Sequence of chain 2.A:
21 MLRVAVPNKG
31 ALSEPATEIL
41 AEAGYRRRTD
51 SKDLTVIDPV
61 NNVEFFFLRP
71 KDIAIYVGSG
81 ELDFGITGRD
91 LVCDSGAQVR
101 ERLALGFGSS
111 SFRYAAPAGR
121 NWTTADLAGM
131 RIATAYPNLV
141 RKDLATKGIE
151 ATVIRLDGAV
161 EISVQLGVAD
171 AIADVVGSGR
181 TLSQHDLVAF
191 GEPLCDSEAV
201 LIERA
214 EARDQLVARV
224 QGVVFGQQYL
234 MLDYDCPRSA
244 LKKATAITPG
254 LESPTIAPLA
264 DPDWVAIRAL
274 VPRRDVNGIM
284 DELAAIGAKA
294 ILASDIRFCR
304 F

Binding-site contacts:
Ligand atom O contacts residue LEU254 of chain 2.A at 2.9 Å (h-bond).
Ligand atom CA contacts residue PRO257 of chain 2.A at 4.1 Å (hydrophobic).
Ligand atom N contacts residue LEU262 of chain 3.A at 3.6 Å.
Ligand atom N contacts residue ASP238 of chain 3.A at 3.0 Å (salt-bridge).
Ligand atom C contacts residue GLU255 of chain 2.A at 4.0 Å.
Ligand atom CA contacts residue ALA272 of chain 2.A at 3.9 Å (hydrophobic).
Ligand atom NE2 contacts residue ASP238 of chain 3.A at 3.6 Å (salt-bridge).
Ligand atom O contacts residue LEU273 of chain 2.A at 3.2 Å (h-bond).
Ligand atom CB contacts residue ALA272 of chain 2.A at 3.9 Å (hydrophobic).
Ligand atom CB contacts residue THR258 of chain 2.A at 3.8 Å.
Ligand atom C contacts residue ASP238 of chain 3.A at 3.6 Å.
Ligand atom CA contacts residue ARG271 of chain 2.A at 3.5 Å.
Ligand atom C contacts residue GLY253 of chain 2.A at 3.9 Å.
Ligand atom C contacts residue LEU254 of chain 2.A at 3.5 Å (hydrophobic).
Ligand atom N contacts residue PRO257 of chain 2.A at 3.9 Å.
Ligand atom CG contacts residue MET234 of chain 2.A at 4.0 Å (hydrophobic).
Ligand atom CD2 contacts residue LEU295 of chain 3.A at 3.7 Å (hydrophobic).
Ligand atom NE2 contacts residue ALA293 of chain 3.A at 2.9 Å (h-bond).
Ligand atom O contacts residue ALA272 of chain 2.A at 3.9 Å.
Ligand atom NE2 contacts residue LEU295 of chain 3.A at 3.4 Å.
Ligand atom CG contacts residue ASP238 of chain 3.A at 3.6 Å.
Ligand atom CE1 contacts residue TYR237 of chain 3.A at 3.6 Å (hydrophobic).
Ligand atom CD2 contacts residue ALA293 of chain 3.A at 3.8 Å (hydrophobic).
Ligand atom CE1 contacts residue ALA293 of chain 3.A at 3.8 Å (hydrophobic).
Ligand atom CA contacts residue ASP238 of chain 3.A at 4.0 Å.
Ligand atom ND1 contacts residue THR258 of chain 2.A at 3.8 Å.
Ligand atom ND1 contacts residue ASP238 of chain 3.A at 3.3 Å (salt-bridge).
Ligand atom CA contacts residue SER256 of chain 2.A at 3.4 Å.
Ligand atom NE2 contacts residue TYR237 of chain 3.A at 3.9 Å.
Ligand atom O contacts residue GLY253 of chain 2.A at 3.2 Å.
Ligand atom CA contacts residue THR258 of chain 2.A at 3.7 Å.
Ligand atom N contacts residue SER256 of chain 2.A at 2.8 Å (h-bond).
Ligand atom N contacts residue ARG271 of chain 2.A at 4.1 Å.
Ligand atom CD2 contacts residue ASP238 of chain 3.A at 3.8 Å.
Ligand atom CB contacts residue ARG271 of chain 2.A at 3.7 Å.
Ligand atom N contacts residue THR258 of chain 2.A at 2.9 Å (h-bond).
Ligand atom CB contacts residue LEU273 of chain 2.A at 4.1 Å (hydrophobic).
Ligand atom CE1 contacts residue ASP236 of chain 3.A at 3.8 Å.
Ligand atom C contacts residue SER256 of chain 2.A at 3.5 Å.
Ligand atom CE1 contacts residue ASP238 of chain 3.A at 3.3 Å.

The protein below binds the small molecule below.
Small molecule (SMILES): N[C@@H](Cc1c[nH]c[nH+]1)C(=O)O

Sequence of chain 3.A:
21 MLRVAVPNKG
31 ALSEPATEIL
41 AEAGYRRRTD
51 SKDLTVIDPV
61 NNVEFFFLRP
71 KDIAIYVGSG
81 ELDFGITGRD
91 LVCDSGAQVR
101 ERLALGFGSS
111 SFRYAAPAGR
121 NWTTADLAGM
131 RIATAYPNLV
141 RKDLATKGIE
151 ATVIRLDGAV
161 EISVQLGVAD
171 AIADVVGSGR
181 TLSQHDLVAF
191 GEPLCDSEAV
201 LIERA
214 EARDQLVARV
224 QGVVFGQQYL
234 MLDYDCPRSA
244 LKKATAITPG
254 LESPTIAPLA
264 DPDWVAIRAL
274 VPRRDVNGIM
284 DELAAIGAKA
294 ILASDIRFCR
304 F